Binding-site contacts:
Ligand atom C24 contacts residue LYS125 of chain 1.A at 4.0 Å.
Ligand atom C22 contacts residue ARG155 of chain 1.A at 3.9 Å.
Ligand atom N25 contacts residue TYR159 of chain 1.A at 3.4 Å.
Ligand atom N21 contacts residue GLY156 of chain 1.A at 3.5 Å.
Ligand atom N24 contacts residue ARG155 of chain 1.A at 3.0 Å (salt-bridge).
Ligand atom C22 contacts residue LYS125 of chain 1.A at 4.1 Å.
Ligand atom FE2 contacts residue ARG155 of chain 1.A at 4.4 Å.
Ligand atom N21 contacts residue TYR159 of chain 1.A at 4.2 Å.
Ligand atom N22 contacts residue ARG155 of chain 1.A at 3.8 Å.
Ligand atom C21 contacts residue LYS125 of chain 1.A at 3.9 Å.
Ligand atom C21 contacts residue TYR159 of chain 1.A at 3.9 Å (hydrophobic).
Ligand atom N24 contacts residue LYS125 of chain 1.A at 3.8 Å.
Ligand atom N25 contacts residue LYS125 of chain 1.A at 3.7 Å.
Ligand atom N24 contacts residue SER128 of chain 1.A at 4.4 Å.
Ligand atom C23 contacts residue ARG155 of chain 1.A at 3.6 Å.
Ligand atom C26 contacts residue TYR159 of chain 1.A at 4.3 Å (hydrophobic).
Ligand atom C24 contacts residue ARG155 of chain 1.A at 3.3 Å.
Ligand atom C24 contacts residue TYR159 of chain 1.A at 4.1 Å (hydrophobic).
Ligand atom N22 contacts residue LYS125 of chain 1.A at 3.7 Å.
Ligand atom N23 contacts residue ARG155 of chain 1.A at 3.3 Å.
Ligand atom N24 contacts residue TYR159 of chain 1.A at 3.9 Å.
Ligand atom C26 contacts residue GLY156 of chain 1.A at 4.1 Å.

This small molecule binds to this protein.
Small molecule (SMILES): N#C[Fe](C#N)(C#N)(C#N)(C#N)C#N

Sequence of chain 1.A:
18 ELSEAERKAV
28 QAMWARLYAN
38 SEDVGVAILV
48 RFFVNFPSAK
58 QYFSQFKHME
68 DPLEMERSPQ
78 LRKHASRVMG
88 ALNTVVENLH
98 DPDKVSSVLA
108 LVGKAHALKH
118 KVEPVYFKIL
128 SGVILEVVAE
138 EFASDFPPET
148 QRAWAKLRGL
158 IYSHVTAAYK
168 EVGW